Sequence of chain 1.C:
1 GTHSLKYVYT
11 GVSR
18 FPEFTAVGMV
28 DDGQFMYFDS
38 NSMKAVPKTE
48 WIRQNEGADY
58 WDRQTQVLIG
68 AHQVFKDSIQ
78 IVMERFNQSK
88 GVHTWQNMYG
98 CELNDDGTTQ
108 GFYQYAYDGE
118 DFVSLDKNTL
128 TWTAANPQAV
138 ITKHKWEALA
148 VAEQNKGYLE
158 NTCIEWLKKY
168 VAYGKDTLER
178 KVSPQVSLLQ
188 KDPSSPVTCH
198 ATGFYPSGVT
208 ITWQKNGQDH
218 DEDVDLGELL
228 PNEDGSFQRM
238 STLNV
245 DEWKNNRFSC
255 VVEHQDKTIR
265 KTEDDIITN

Binding-site contacts:
Ligand atom O contacts residue ARG82 of chain 1.C at 2.9 Å (salt-bridge).
Ligand atom C contacts residue TYR96 of chain 1.C at 3.6 Å (hydrophobic).
Ligand atom CA contacts residue THR139 of chain 1.C at 3.6 Å.
Ligand atom C contacts residue TYR7 of chain 1.C at 3.3 Å (hydrophobic).
Ligand atom SG contacts residue VAL71 of chain 1.C at 3.5 Å.
Ligand atom OD1 contacts residue GLN151 of chain 1.C at 2.8 Å (h-bond).
Ligand atom CD2 contacts residue TYR57 of chain 1.C at 3.4 Å (hydrophobic).
Ligand atom CB contacts residue TYR96 of chain 1.C at 3.1 Å (hydrophobic).
Ligand atom CE contacts residue LEU146 of chain 1.C at 3.4 Å (hydrophobic).
Ligand atom O contacts residue VAL64 of chain 1.C at 3.2 Å.
Ligand atom CG1 contacts residue THR139 of chain 1.C at 3.2 Å.
Ligand atom CA contacts residue TYR167 of chain 1.C at 3.5 Å (hydrophobic).
Ligand atom CD1 contacts residue TRP143 of chain 1.C at 3.3 Å (hydrophobic).
Ligand atom C contacts residue LYS142 of chain 1.C at 3.4 Å.
Ligand atom O contacts residue TRP143 of chain 1.C at 2.9 Å (h-bond).
Ligand atom CB contacts residue TRP163 of chain 1.C at 3.6 Å (hydrophobic).
Ligand atom CA contacts residue GLN61 of chain 1.C at 3.4 Å.
Ligand atom CE contacts residue ASP74 of chain 1.C at 3.1 Å.
Ligand atom CG1 contacts residue PHE119 of chain 1.C at 3.5 Å (hydrophobic).
Ligand atom CD2 contacts residue GLN151 of chain 1.C at 3.6 Å.
Ligand atom O contacts residue LYS142 of chain 1.C at 3.6 Å (salt-bridge).
Ligand atom CD1 contacts residue THR139 of chain 1.C at 3.6 Å.
Ligand atom CG contacts residue TYR155 of chain 1.C at 3.6 Å (hydrophobic).
Ligand atom CB contacts residue TYR9 of chain 1.C at 3.5 Å (hydrophobic).
Ligand atom O contacts residue TYR155 of chain 1.C at 2.6 Å (h-bond).
Ligand atom CA contacts residue TYR7 of chain 1.C at 3.0 Å (hydrophobic).
Ligand atom N contacts residue TYR7 of chain 1.C at 3.5 Å (h-bond).
Ligand atom CA contacts residue TYR96 of chain 1.C at 3.3 Å (hydrophobic).
Ligand atom CZ contacts residue GLN61 of chain 1.C at 3.5 Å.
Ligand atom ND2 contacts residue TYR110 of chain 1.C at 3.4 Å (h-bond).
Ligand atom OXT contacts residue LYS142 of chain 1.C at 2.7 Å (salt-bridge).
Ligand atom O contacts residue THR139 of chain 1.C at 2.4 Å (h-bond).
Ligand atom ND2 contacts residue GLN151 of chain 1.C at 2.8 Å (h-bond).
Ligand atom N contacts residue TYR7 of chain 1.C at 2.6 Å (h-bond).
Ligand atom C contacts residue THR139 of chain 1.C at 3.3 Å.
Ligand atom N contacts residue TYR167 of chain 1.C at 2.7 Å (h-bond).
Ligand atom CG contacts residue GLN151 of chain 1.C at 3.5 Å.
Ligand atom ND2 contacts residue ASN152 of chain 1.C at 3.4 Å (h-bond).
Ligand atom N contacts residue TYR96 of chain 1.C at 2.9 Å (h-bond).
Ligand atom N contacts residue GLN61 of chain 1.C at 3.0 Å (h-bond).

A protein and the small-molecule ligand that binds it are described below.
Small molecule (SMILES): CC[C@H](C)[C@H](NC(=O)[C@H](CCSC)NC(=O)[C@H](CCSC)NC(=O)[C@H](CC(C)C)NC(=O)[C@H](CS)NC(=O)[C@H](Cc1ccccc1)NC(=O)[C@H](CC(N)=O)NC(=O)[C@H](C)NC(=O)[C@@H](N)Cc1ccccc1)C(=O)O